Sequence of chain 1.E:
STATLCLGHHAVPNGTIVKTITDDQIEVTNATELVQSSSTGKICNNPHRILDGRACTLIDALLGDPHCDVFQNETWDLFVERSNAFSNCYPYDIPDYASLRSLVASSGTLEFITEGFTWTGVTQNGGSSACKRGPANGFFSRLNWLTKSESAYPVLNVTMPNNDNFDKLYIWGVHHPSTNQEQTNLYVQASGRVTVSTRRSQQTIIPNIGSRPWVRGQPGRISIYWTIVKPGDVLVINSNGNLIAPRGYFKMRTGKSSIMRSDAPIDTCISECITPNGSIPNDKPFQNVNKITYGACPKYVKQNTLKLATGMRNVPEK

Binding-site contacts:
Ligand atom C3 contacts residue SER219 of chain 1.E at 4.2 Å.
Ligand atom C3 contacts residue TRP222 of chain 1.E at 4.5 Å (hydrophobic).
Ligand atom C8 contacts residue VAL242 of chain 1.A at 4.2 Å (hydrophobic).
Ligand atom C5 contacts residue THR167 of chain 1.A at 3.6 Å.
Ligand atom O4 contacts residue TRP222 of chain 1.E at 3.9 Å.
Ligand atom C1 contacts residue ASN165 of chain 1.A at 1.4 Å.
Ligand atom C1 contacts residue TRP222 of chain 1.E at 4.0 Å (hydrophobic).
Ligand atom C8 contacts residue PRO221 of chain 1.E at 4.4 Å (hydrophobic).
Ligand atom C7 contacts residue TRP222 of chain 1.E at 3.8 Å (hydrophobic).
Ligand atom C4 contacts residue ASN165 of chain 1.A at 4.2 Å.
Ligand atom N2 contacts residue SER219 of chain 1.E at 3.1 Å (h-bond).
Ligand atom C2 contacts residue TRP222 of chain 1.E at 4.3 Å (hydrophobic).
Ligand atom C6 contacts residue THR167 of chain 1.A at 2.7 Å.
Ligand atom C6 contacts residue TRP222 of chain 1.E at 3.9 Å (hydrophobic).
Ligand atom O7 contacts residue PRO221 of chain 1.E at 3.3 Å.
Ligand atom C2 contacts residue SER219 of chain 1.E at 4.1 Å.
Ligand atom O3 contacts residue TRP222 of chain 1.E at 4.2 Å.
Ligand atom C5 contacts residue ASN165 of chain 1.A at 3.7 Å.
Ligand atom C3 contacts residue ASN165 of chain 1.A at 3.8 Å.
Ligand atom C1 contacts residue TRP222 of chain 1.E at 3.9 Å (hydrophobic).
Ligand atom C1 contacts residue SER219 of chain 1.E at 4.2 Å.
Ligand atom O6 contacts residue THR167 of chain 1.A at 3.3 Å (h-bond).
Ligand atom C8 contacts residue SER219 of chain 1.E at 3.6 Å.
Ligand atom C7 contacts residue ASN165 of chain 1.A at 3.8 Å.
Ligand atom O5 contacts residue ASN165 of chain 1.A at 2.4 Å (h-bond).
Ligand atom C8 contacts residue ARG207 of chain 1.A at 4.0 Å.
Ligand atom C7 contacts residue PRO221 of chain 1.E at 4.2 Å (hydrophobic).
Ligand atom C2 contacts residue TRP222 of chain 1.E at 3.8 Å (hydrophobic).
Ligand atom C2 contacts residue ASN165 of chain 1.A at 2.4 Å.
Ligand atom O5 contacts residue TRP222 of chain 1.E at 3.6 Å (h-bond).
Ligand atom N2 contacts residue ASN165 of chain 1.A at 2.8 Å (h-bond).
Ligand atom O5 contacts residue THR167 of chain 1.A at 3.5 Å (h-bond).
Ligand atom O7 contacts residue ASN165 of chain 1.A at 4.0 Å.
Ligand atom C4 contacts residue TRP222 of chain 1.E at 3.8 Å (hydrophobic).
Ligand atom C3 contacts residue TRP222 of chain 1.E at 4.2 Å (hydrophobic).
Ligand atom C7 contacts residue SER219 of chain 1.E at 3.7 Å.
Ligand atom O7 contacts residue TRP222 of chain 1.E at 2.9 Å (h-bond).
Ligand atom C5 contacts residue TRP222 of chain 1.E at 4.2 Å (hydrophobic).
Ligand atom C8 contacts residue TRP222 of chain 1.E at 4.3 Å (hydrophobic).
Ligand atom O7 contacts residue ARG220 of chain 1.E at 4.5 Å.

Sequence of chain 1.A:
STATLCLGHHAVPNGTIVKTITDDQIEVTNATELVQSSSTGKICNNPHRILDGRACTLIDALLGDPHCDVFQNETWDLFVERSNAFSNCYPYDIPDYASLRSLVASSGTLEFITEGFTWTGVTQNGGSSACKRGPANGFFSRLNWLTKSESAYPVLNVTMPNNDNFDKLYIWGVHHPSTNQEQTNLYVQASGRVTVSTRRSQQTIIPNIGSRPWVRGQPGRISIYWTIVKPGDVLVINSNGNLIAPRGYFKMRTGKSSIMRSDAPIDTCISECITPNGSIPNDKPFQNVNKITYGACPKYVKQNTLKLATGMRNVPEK

The small molecule below binds the protein below.
Small molecule (SMILES): CC(=O)N[C@H]1[C@H](O[C@H]2[C@H](O)[C@@H](NC(C)=O)CO[C@@H]2CO)O[C@H](CO)[C@@H](O[C@@H]2O[C@H](CO)[C@@H](O)[C@H](O[C@H]3O[C@H](CO)[C@@H](O)[C@H](O)[C@@H]3O)[C@@H]2O)[C@@H]1O